The protein below binds the small molecule below.
Small molecule (SMILES): CC(=O)N[C@H]1[C@H](O[C@H]2[C@H](O)[C@@H](NC(C)=O)CO[C@@H]2CO)O[C@H](CO)[C@@H](O[C@@H]2O[C@H](CO[C@H]3O[C@H](CO)[C@@H](O)[C@H](O)[C@@H]3O)[C@@H](O)[C@H](O[C@H]3O[C@H](CO)[C@@H](O)[C@H](O)[C@@H]3O)[C@@H]2O)[C@@H]1O

Sequence of chain 1.A:
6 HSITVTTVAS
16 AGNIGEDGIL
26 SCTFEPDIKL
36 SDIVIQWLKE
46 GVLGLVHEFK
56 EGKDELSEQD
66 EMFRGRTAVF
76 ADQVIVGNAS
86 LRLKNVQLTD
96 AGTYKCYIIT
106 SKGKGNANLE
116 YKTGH

Binding-site contacts:
Ligand atom O5 contacts residue ASN83 of chain 1.A at 2.3 Å (h-bond).
Ligand atom N2 contacts residue ASN83 of chain 1.A at 3.1 Å (h-bond).
Ligand atom O3 contacts residue ILE24 of chain 1.A at 3.6 Å.
Ligand atom C5 contacts residue ASN83 of chain 1.A at 3.6 Å.
Ligand atom C2 contacts residue ALA16 of chain 1.A at 3.2 Å (hydrophobic).
Ligand atom C1 contacts residue ASP22 of chain 1.A at 3.8 Å.
Ligand atom O4 contacts residue ALA16 of chain 1.A at 3.9 Å.
Ligand atom C1 contacts residue ASN83 of chain 1.A at 1.4 Å.
Ligand atom C7 contacts residue ASN83 of chain 1.A at 3.4 Å.
Ligand atom O5 contacts residue GLN78 of chain 1.A at 3.6 Å.
Ligand atom O2 contacts residue ALA16 of chain 1.A at 2.7 Å (h-bond).
Ligand atom O4 contacts residue PHE75 of chain 1.A at 3.9 Å.
Ligand atom O7 contacts residue PHE75 of chain 1.A at 3.6 Å.
Ligand atom O7 contacts residue ASN83 of chain 1.A at 3.9 Å.
Ligand atom O2 contacts residue ARG87 of chain 1.A at 3.2 Å (salt-bridge).
Ligand atom C3 contacts residue ILE24 of chain 1.A at 3.7 Å (hydrophobic).
Ligand atom O5 contacts residue PHE75 of chain 1.A at 3.9 Å.
Ligand atom O7 contacts residue CYS27 of chain 1.A at 3.9 Å.
Ligand atom C5 contacts residue ILE24 of chain 1.A at 3.9 Å (hydrophobic).
Ligand atom C7 contacts residue SER85 of chain 1.A at 3.5 Å.
Ligand atom C2 contacts residue ARG87 of chain 1.A at 4.0 Å.
Ligand atom C5 contacts residue PHE75 of chain 1.A at 3.6 Å (hydrophobic).
Ligand atom O3 contacts residue PHE75 of chain 1.A at 3.6 Å.
Ligand atom C2 contacts residue ASN83 of chain 1.A at 2.5 Å.
Ligand atom O6 contacts residue ILE24 of chain 1.A at 3.3 Å.
Ligand atom O3 contacts residue ARG87 of chain 1.A at 3.3 Å (salt-bridge).
Ligand atom O2 contacts residue ASP22 of chain 1.A at 3.8 Å.
Ligand atom C2 contacts residue GLY23 of chain 1.A at 3.9 Å.
Ligand atom C1 contacts residue GLY23 of chain 1.A at 4.0 Å.
Ligand atom O7 contacts residue SER85 of chain 1.A at 3.3 Å (h-bond).
Ligand atom C6 contacts residue PHE75 of chain 1.A at 3.5 Å (hydrophobic).
Ligand atom C1 contacts residue ALA16 of chain 1.A at 3.4 Å (hydrophobic).
Ligand atom N2 contacts residue SER85 of chain 1.A at 3.3 Å (h-bond).
Ligand atom C8 contacts residue ASN83 of chain 1.A at 3.1 Å.
Ligand atom O7 contacts residue THR28 of chain 1.A at 3.3 Å.
Ligand atom O5 contacts residue ASP22 of chain 1.A at 3.8 Å.
Ligand atom C6 contacts residue ASP22 of chain 1.A at 3.5 Å.
Ligand atom C2 contacts residue ILE24 of chain 1.A at 3.5 Å (hydrophobic).
Ligand atom O6 contacts residue ASP22 of chain 1.A at 4.0 Å.
Ligand atom C3 contacts residue ASN83 of chain 1.A at 3.9 Å.